This protein binds this small molecule.
Small molecule (SMILES): CC(=O)N[C@@H]1[C@@H](O)[C@H](O)[C@@H](CO)O[C@H]1O

Sequence of chain 1.A:
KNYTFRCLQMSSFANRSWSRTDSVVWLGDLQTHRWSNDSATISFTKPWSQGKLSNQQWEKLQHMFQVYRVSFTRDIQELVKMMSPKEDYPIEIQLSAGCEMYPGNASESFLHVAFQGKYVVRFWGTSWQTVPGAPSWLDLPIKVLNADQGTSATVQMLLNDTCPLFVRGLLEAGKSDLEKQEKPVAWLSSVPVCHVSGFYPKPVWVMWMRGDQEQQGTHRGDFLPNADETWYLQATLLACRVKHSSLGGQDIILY

Binding-site contacts:
Ligand atom O7 contacts residue ARG25 of chain 1.A at 4.2 Å.
Ligand atom C2 contacts residue ASN42 of chain 1.A at 2.5 Å.
Ligand atom C3 contacts residue ASN42 of chain 1.A at 3.8 Å.
Ligand atom C4 contacts residue ASN42 of chain 1.A at 4.2 Å.
Ligand atom C7 contacts residue SER24 of chain 1.A at 3.7 Å.
Ligand atom C8 contacts residue SER24 of chain 1.A at 3.5 Å.
Ligand atom O6 contacts residue ASN42 of chain 1.A at 3.9 Å.
Ligand atom N2 contacts residue ARG25 of chain 1.A at 4.2 Å.
Ligand atom C5 contacts residue ASN42 of chain 1.A at 3.7 Å.
Ligand atom C7 contacts residue ASN42 of chain 1.A at 3.7 Å.
Ligand atom C1 contacts residue ASN42 of chain 1.A at 1.4 Å.
Ligand atom O7 contacts residue ASN42 of chain 1.A at 3.9 Å.
Ligand atom C8 contacts residue TRP23 of chain 1.A at 3.4 Å (hydrophobic).
Ligand atom C8 contacts residue ARG25 of chain 1.A at 4.0 Å.
Ligand atom C3 contacts residue SER24 of chain 1.A at 4.2 Å.
Ligand atom O5 contacts residue ASN42 of chain 1.A at 2.3 Å (h-bond).
Ligand atom N2 contacts residue SER24 of chain 1.A at 2.9 Å (h-bond).
Ligand atom C2 contacts residue SER24 of chain 1.A at 3.8 Å.
Ligand atom O6 contacts residue ARG74 of chain 1.A at 4.3 Å.
Ligand atom C7 contacts residue ARG25 of chain 1.A at 4.2 Å.
Ligand atom C1 contacts residue SER24 of chain 1.A at 3.9 Å.
Ligand atom N2 contacts residue ASN42 of chain 1.A at 2.9 Å (h-bond).